Sequence of chain 1.B:
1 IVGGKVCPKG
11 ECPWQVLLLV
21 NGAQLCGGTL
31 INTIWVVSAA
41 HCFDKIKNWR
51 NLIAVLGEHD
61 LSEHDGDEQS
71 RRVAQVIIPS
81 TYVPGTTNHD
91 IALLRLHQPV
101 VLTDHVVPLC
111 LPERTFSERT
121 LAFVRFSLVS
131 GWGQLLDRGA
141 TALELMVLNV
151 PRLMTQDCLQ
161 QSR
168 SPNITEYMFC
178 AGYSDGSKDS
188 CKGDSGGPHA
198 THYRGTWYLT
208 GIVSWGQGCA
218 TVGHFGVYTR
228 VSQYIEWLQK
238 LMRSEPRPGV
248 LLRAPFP

The protein below binds the small molecule below.
Small molecule (SMILES): CCOc1cc([C@@H](Nc2ccc3c(N)nccc3c2)C(=O)N2CCC[C@@H]2c2ccccc2)ccc1OC(C)C

Binding-site contacts:
Ligand atom C39 contacts residue ASP44 of chain 1.B at 3.4 Å.
Ligand atom C17 contacts residue LYS189 of chain 1.B at 3.6 Å.
Ligand atom C28 contacts residue GLY213 of chain 1.B at 3.5 Å.
Ligand atom C25 contacts residue GLY215 of chain 1.B at 3.4 Å.
Ligand atom C8 contacts residue SER187 of chain 1.B at 3.0 Å.
Ligand atom C24 contacts residue SER211 of chain 1.B at 3.3 Å.
Ligand atom C8 contacts residue ASP186 of chain 1.B at 3.6 Å.
Ligand atom C21 contacts residue GLY213 of chain 1.B at 3.6 Å.
Ligand atom C37 contacts residue HIS41 of chain 1.B at 3.2 Å.
Ligand atom C3 contacts residue LYS189 of chain 1.B at 3.5 Å.
Ligand atom N13 contacts residue ASP186 of chain 1.B at 2.7 Å (salt-bridge).
Ligand atom N6 contacts residue SER211 of chain 1.B at 3.6 Å (h-bond).
Ligand atom C36 contacts residue ASP90 of chain 1.B at 3.4 Å.
Ligand atom N13 contacts residue SER187 of chain 1.B at 3.1 Å (h-bond).
Ligand atom C15 contacts residue TRP212 of chain 1.B at 3.6 Å (hydrophobic).
Ligand atom O14 contacts residue HIS41 of chain 1.B at 2.8 Å (h-bond).
Ligand atom C7 contacts residue TRP212 of chain 1.B at 3.5 Å (hydrophobic).
Ligand atom C28 contacts residue GLY215 of chain 1.B at 2.8 Å.
Ligand atom C24 contacts residue TRP212 of chain 1.B at 3.5 Å (hydrophobic).
Ligand atom C25 contacts residue GLN214 of chain 1.B at 3.5 Å.
Ligand atom C12 contacts residue GLY213 of chain 1.B at 3.4 Å.
Ligand atom C33 contacts residue HIS41 of chain 1.B at 3.3 Å.
Ligand atom C25 contacts residue ASP186 of chain 1.B at 3.4 Å.
Ligand atom C11 contacts residue TRP212 of chain 1.B at 3.5 Å (hydrophobic).
Ligand atom C36 contacts residue THR86 of chain 1.B at 3.5 Å.
Ligand atom C35 contacts residue TRP212 of chain 1.B at 3.6 Å (hydrophobic).
Ligand atom O26 contacts residue TRP212 of chain 1.B at 3.6 Å.
Ligand atom C10 contacts residue SER211 of chain 1.B at 3.6 Å.
Ligand atom N6 contacts residue SER192 of chain 1.B at 3.2 Å (h-bond).
Ligand atom N23 contacts residue ASP186 of chain 1.B at 3.0 Å (salt-bridge).
Ligand atom O14 contacts residue SER192 of chain 1.B at 3.3 Å (h-bond).
Ligand atom C8 contacts residue TRP212 of chain 1.B at 3.6 Å (hydrophobic).
Ligand atom C25 contacts residue GLY213 of chain 1.B at 3.6 Å.
Ligand atom N23 contacts residue GLY223 of chain 1.B at 3.5 Å.
Ligand atom N23 contacts residue SER187 of chain 1.B at 3.0 Å (h-bond).
Ligand atom C2 contacts residue LYS189 of chain 1.B at 3.6 Å.
Ligand atom C7 contacts residue GLY213 of chain 1.B at 3.6 Å.
Ligand atom N6 contacts residue LYS189 of chain 1.B at 3.4 Å.
Ligand atom C33 contacts residue SER211 of chain 1.B at 3.6 Å.
Ligand atom C36 contacts residue THR87 of chain 1.B at 3.6 Å.